Binding-site contacts:
Ligand atom C5 contacts residue THR108 of chain 1.B at 4.3 Å.
Ligand atom C1 contacts residue THR236 of chain 1.B at 4.1 Å.
Ligand atom O5 contacts residue THR236 of chain 1.B at 4.3 Å.
Ligand atom O5 contacts residue ASN234 of chain 1.B at 2.4 Å (h-bond).
Ligand atom C8 contacts residue ASN234 of chain 1.B at 4.5 Å.
Ligand atom C2 contacts residue ASN234 of chain 1.B at 2.4 Å.
Ligand atom C5 contacts residue ASN234 of chain 1.B at 3.7 Å.
Ligand atom C7 contacts residue ASN234 of chain 1.B at 3.4 Å.
Ligand atom C1 contacts residue THR108 of chain 1.B at 3.9 Å.
Ligand atom C4 contacts residue ASN234 of chain 1.B at 4.2 Å.
Ligand atom O7 contacts residue ASN234 of chain 1.B at 3.5 Å (h-bond).
Ligand atom C3 contacts residue ASN234 of chain 1.B at 3.8 Å.
Ligand atom C6 contacts residue THR108 of chain 1.B at 4.2 Å.
Ligand atom O5 contacts residue THR108 of chain 1.B at 3.4 Å.
Ligand atom C1 contacts residue ASN234 of chain 1.B at 1.4 Å.
Ligand atom N2 contacts residue ASN234 of chain 1.B at 2.9 Å (h-bond).
Ligand atom C5 contacts residue THR236 of chain 1.B at 4.3 Å.
Ligand atom O6 contacts residue THR108 of chain 1.B at 3.4 Å.

Sequence of chain 1.B:
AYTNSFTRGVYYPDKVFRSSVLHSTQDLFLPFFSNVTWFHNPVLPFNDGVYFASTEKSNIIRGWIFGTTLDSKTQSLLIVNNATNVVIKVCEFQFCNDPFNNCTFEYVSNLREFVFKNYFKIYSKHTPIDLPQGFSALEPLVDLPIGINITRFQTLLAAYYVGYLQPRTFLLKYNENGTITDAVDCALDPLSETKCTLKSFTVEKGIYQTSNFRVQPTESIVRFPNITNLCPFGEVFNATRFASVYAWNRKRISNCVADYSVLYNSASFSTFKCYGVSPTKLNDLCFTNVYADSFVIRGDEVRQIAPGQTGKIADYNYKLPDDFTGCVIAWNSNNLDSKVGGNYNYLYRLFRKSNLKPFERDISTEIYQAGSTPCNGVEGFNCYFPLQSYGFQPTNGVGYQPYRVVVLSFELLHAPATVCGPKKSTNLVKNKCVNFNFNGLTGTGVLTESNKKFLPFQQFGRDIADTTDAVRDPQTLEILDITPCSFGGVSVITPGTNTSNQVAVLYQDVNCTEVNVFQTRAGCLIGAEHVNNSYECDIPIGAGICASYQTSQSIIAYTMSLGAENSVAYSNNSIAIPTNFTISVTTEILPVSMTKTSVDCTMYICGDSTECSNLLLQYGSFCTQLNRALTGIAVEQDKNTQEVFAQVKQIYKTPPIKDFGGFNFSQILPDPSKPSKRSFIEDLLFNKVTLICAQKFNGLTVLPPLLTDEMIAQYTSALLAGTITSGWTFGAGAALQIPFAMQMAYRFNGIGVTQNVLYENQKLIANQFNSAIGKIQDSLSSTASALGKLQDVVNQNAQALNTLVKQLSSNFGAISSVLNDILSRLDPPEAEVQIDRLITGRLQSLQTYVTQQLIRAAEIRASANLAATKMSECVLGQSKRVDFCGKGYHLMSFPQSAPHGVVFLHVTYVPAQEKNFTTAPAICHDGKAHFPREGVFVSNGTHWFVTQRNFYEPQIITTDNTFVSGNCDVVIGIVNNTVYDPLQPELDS

A small-molecule ligand and the protein it binds are described below.
Small molecule (SMILES): CC(=O)N[C@@H]1[C@@H](O)[C@H](O)[C@@H](CO)O[C@H]1O